Binding-site contacts:
Ligand atom C5 contacts residue ASN688 of chain 1.A at 3.7 Å.
Ligand atom C8 contacts residue ASN688 of chain 1.A at 4.3 Å.
Ligand atom C3 contacts residue ASN688 of chain 1.A at 3.8 Å.
Ligand atom N2 contacts residue ASN688 of chain 1.A at 2.9 Å (h-bond).
Ligand atom O5 contacts residue ASN688 of chain 1.A at 2.4 Å (h-bond).
Ligand atom O7 contacts residue ASN688 of chain 1.A at 3.1 Å (h-bond).
Ligand atom C4 contacts residue ASN688 of chain 1.A at 4.2 Å.
Ligand atom C1 contacts residue ASN688 of chain 1.A at 1.4 Å.
Ligand atom C7 contacts residue ASN688 of chain 1.A at 3.2 Å.
Ligand atom C2 contacts residue ASN688 of chain 1.A at 2.4 Å.

The small molecule below binds the protein below.
Small molecule (SMILES): CC(=O)N[C@@H]1[C@@H](O)[C@H](O)[C@@H](CO)O[C@H]1O

Sequence of chain 1.A:
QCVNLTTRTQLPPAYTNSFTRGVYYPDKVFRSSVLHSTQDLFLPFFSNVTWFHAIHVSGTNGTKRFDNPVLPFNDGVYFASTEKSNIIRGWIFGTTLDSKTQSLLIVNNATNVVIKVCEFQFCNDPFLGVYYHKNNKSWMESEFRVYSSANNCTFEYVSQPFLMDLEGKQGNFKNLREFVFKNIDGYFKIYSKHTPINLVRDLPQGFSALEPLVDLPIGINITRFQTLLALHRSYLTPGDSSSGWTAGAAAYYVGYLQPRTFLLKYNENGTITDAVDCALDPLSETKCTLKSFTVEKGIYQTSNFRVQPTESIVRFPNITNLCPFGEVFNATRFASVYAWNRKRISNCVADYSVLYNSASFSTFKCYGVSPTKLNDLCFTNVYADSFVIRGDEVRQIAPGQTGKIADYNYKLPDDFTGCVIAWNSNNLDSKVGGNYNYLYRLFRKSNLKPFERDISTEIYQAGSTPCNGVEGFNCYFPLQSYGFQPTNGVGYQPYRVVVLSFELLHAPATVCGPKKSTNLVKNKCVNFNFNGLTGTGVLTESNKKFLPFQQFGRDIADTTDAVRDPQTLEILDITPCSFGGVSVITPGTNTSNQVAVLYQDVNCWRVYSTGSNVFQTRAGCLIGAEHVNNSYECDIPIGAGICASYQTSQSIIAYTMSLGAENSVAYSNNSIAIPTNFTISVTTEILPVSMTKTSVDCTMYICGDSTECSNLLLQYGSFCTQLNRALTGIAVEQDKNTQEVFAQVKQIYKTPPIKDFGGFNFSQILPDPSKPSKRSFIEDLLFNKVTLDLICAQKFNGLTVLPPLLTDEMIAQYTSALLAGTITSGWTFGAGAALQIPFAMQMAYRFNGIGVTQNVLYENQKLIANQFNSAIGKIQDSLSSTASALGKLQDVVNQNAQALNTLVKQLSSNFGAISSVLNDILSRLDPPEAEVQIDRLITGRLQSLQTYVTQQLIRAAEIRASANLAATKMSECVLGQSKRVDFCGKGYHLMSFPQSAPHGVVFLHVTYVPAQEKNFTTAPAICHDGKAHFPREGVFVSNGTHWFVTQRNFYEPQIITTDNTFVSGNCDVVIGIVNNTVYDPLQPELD